The small molecule below binds the protein below.
Small molecule (SMILES): O=C([O-])C(=O)[O-]

Sequence of chain 1.B:
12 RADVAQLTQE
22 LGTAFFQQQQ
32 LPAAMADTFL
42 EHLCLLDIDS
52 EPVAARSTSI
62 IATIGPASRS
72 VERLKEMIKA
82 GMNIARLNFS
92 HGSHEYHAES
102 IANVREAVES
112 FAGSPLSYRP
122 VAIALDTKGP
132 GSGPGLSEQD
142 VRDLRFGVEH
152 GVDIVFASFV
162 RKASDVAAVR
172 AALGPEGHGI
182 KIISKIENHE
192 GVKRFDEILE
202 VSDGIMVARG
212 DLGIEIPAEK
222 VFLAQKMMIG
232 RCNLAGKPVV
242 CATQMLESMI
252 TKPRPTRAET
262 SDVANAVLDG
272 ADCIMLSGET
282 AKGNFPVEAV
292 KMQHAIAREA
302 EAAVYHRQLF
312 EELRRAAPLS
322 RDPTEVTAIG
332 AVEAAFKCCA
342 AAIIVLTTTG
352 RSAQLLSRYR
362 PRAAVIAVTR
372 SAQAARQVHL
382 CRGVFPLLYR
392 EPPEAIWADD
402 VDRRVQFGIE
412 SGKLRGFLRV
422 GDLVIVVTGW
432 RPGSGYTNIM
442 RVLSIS

Binding-site contacts:
Ligand atom C2 contacts residue ASP212 of chain 1.B at 4.4 Å.
Ligand atom C1 contacts residue GLU188 of chain 1.B at 3.6 Å.
Ligand atom C1 contacts residue ARG210 of chain 1.B at 4.4 Å.
Ligand atom O1 contacts residue THR244 of chain 1.B at 2.5 Å (h-bond).
Ligand atom O2 contacts residue ALA209 of chain 1.B at 4.0 Å.
Ligand atom C1 contacts residue THR244 of chain 1.B at 3.6 Å.
Ligand atom O2 contacts residue THR244 of chain 1.B at 3.9 Å.
Ligand atom O3 contacts residue GLY211 of chain 1.B at 3.5 Å.
Ligand atom O1 contacts residue ASP212 of chain 1.B at 4.1 Å.
Ligand atom C2 contacts residue MG1 of chain 1.P at 2.7 Å.
Ligand atom O1 contacts residue ARG210 of chain 1.B at 3.6 Å (salt-bridge).
Ligand atom O2 contacts residue MG1 of chain 1.P at 4.0 Å.
Ligand atom O4 contacts residue ASP212 of chain 1.B at 3.7 Å.
Ligand atom C2 contacts residue LYS186 of chain 1.B at 3.5 Å.
Ligand atom C1 contacts residue MG1 of chain 1.P at 3.0 Å.
Ligand atom O3 contacts residue MG1 of chain 1.P at 2.4 Å.
Ligand atom C2 contacts residue THR244 of chain 1.B at 4.3 Å.
Ligand atom C2 contacts residue ALA209 of chain 1.B at 3.8 Å (hydrophobic).
Ligand atom O2 contacts residue MET276 of chain 1.B at 4.4 Å.
Ligand atom O2 contacts residue ARG87 of chain 1.B at 4.0 Å.
Ligand atom C1 contacts residue ASP212 of chain 1.B at 3.8 Å.
Ligand atom O4 contacts residue GLU188 of chain 1.B at 3.1 Å (salt-bridge).
Ligand atom O1 contacts residue ALA209 of chain 1.B at 3.4 Å.
Ligand atom O4 contacts residue LYS186 of chain 1.B at 3.0 Å (salt-bridge).
Ligand atom O4 contacts residue ALA209 of chain 1.B at 4.4 Å.
Ligand atom O2 contacts residue LYS186 of chain 1.B at 3.4 Å (salt-bridge).
Ligand atom C1 contacts residue GLY211 of chain 1.B at 3.7 Å.
Ligand atom O3 contacts residue GLU188 of chain 1.B at 3.1 Å (salt-bridge).
Ligand atom O2 contacts residue MET207 of chain 1.B at 4.2 Å.
Ligand atom C2 contacts residue GLU188 of chain 1.B at 3.6 Å.
Ligand atom O1 contacts residue MG1 of chain 1.P at 4.2 Å.
Ligand atom O1 contacts residue GLY211 of chain 1.B at 3.1 Å (h-bond).
Ligand atom O4 contacts residue MG1 of chain 1.P at 1.9 Å.
Ligand atom C1 contacts residue ALA209 of chain 1.B at 3.6 Å (hydrophobic).
Ligand atom O3 contacts residue ALA209 of chain 1.B at 3.8 Å.
Ligand atom O3 contacts residue ASP212 of chain 1.B at 2.7 Å (salt-bridge).